Sequence of chain 1.A:
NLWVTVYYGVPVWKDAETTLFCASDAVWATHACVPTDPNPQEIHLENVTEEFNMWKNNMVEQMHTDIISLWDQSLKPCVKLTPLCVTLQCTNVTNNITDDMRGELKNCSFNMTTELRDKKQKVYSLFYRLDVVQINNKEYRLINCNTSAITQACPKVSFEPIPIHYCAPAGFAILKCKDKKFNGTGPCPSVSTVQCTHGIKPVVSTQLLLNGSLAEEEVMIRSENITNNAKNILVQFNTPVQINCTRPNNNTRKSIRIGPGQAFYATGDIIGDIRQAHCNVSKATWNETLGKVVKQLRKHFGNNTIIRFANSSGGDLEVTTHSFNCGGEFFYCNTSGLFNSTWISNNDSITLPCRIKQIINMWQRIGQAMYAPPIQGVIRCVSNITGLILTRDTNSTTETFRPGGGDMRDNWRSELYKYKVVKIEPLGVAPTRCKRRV

Binding-site contacts:
Ligand atom C8 contacts residue NAG1 of chain 1.W at 3.8 Å.
Ligand atom C4 contacts residue ASN361 of chain 1.A at 4.3 Å.
Ligand atom C8 contacts residue ASN361 of chain 1.A at 4.2 Å.
Ligand atom C8 contacts residue NAG2 of chain 1.W at 4.4 Å.
Ligand atom O6 contacts residue ASN361 of chain 1.A at 4.0 Å.
Ligand atom O7 contacts residue NAG1 of chain 1.W at 3.4 Å (h-bond).
Ligand atom N2 contacts residue ASN361 of chain 1.A at 2.7 Å (h-bond).
Ligand atom C7 contacts residue NAG1 of chain 1.W at 4.1 Å.
Ligand atom C3 contacts residue ASN361 of chain 1.A at 3.8 Å.
Ligand atom C1 contacts residue ASN361 of chain 1.A at 1.5 Å.
Ligand atom C5 contacts residue ASN361 of chain 1.A at 3.7 Å.
Ligand atom C2 contacts residue ASN361 of chain 1.A at 2.5 Å.
Ligand atom O5 contacts residue ASN361 of chain 1.A at 2.5 Å (h-bond).
Ligand atom C7 contacts residue ASN361 of chain 1.A at 3.2 Å.
Ligand atom O7 contacts residue ASN361 of chain 1.A at 3.7 Å.

The small molecule below binds the protein below.
Small molecule (SMILES): CC(=O)N[C@H]1[C@H](O[C@H]2[C@H](O)[C@@H](NC(C)=O)CO[C@@H]2CO)O[C@H](CO)[C@@H](O)[C@@H]1O